A small-molecule ligand and the protein it binds are described below.
Small molecule (SMILES): CC(=O)N[C@H]1[C@H](O[C@H]2[C@H](O)[C@@H](NC(C)=O)CO[C@@H]2CO[C@@H]2O[C@@H](C)[C@@H](O)[C@@H](O)[C@@H]2O)O[C@H](CO)[C@@H](O[C@H]2O[C@H](CO)[C@@H](O)[C@H](O[C@H]3O[C@H](CO)[C@@H](O)[C@H](O)[C@@H]3O)[C@@H]2O)[C@@H]1O

Binding-site contacts:
Ligand atom C6 contacts residue ARG14 of chain 5.A at 4.1 Å.
Ligand atom O5 contacts residue ARG14 of chain 5.A at 3.4 Å (salt-bridge).
Ligand atom O7 contacts residue ASN57 of chain 5.A at 4.4 Å.
Ligand atom C2 contacts residue ASN57 of chain 5.A at 2.4 Å.
Ligand atom C5 contacts residue ASN57 of chain 5.A at 3.8 Å.
Ligand atom C1 contacts residue ASN57 of chain 5.A at 1.5 Å.
Ligand atom N2 contacts residue ASN57 of chain 5.A at 2.8 Å (h-bond).
Ligand atom C4 contacts residue ASN57 of chain 5.A at 4.3 Å.
Ligand atom C5 contacts residue ARG14 of chain 5.A at 3.6 Å.
Ligand atom C8 contacts residue ASN57 of chain 5.A at 3.9 Å.
Ligand atom C1 contacts residue ARG14 of chain 5.A at 3.6 Å.
Ligand atom C3 contacts residue ASN57 of chain 5.A at 3.8 Å.
Ligand atom C7 contacts residue ASN57 of chain 5.A at 3.5 Å.
Ligand atom O5 contacts residue ASN57 of chain 5.A at 2.5 Å (h-bond).

Sequence of chain 5.A:
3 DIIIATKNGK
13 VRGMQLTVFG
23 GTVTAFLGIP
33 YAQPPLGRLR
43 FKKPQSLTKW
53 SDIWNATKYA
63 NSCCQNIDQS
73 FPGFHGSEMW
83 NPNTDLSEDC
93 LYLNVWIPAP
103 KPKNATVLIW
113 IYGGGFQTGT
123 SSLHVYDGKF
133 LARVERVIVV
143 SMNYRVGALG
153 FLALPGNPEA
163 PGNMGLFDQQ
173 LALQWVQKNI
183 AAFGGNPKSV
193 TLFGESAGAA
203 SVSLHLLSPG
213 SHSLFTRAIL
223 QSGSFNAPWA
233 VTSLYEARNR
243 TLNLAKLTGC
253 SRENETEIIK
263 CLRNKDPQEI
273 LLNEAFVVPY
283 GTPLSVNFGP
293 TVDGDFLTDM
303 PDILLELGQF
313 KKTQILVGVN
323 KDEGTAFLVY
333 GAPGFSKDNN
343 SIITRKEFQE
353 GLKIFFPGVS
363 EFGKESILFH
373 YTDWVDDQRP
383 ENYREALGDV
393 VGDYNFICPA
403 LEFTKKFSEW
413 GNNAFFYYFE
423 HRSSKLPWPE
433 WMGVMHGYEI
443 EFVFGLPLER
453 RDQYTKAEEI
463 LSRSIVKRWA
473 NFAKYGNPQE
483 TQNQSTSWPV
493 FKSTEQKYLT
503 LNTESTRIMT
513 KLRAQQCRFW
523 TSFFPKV